Binding-site contacts:
Ligand atom O25 contacts residue ARG17 of chain 1.G at 4.3 Å.
Ligand atom C1 contacts residue PEK1 of chain 1.HB at 3.9 Å.
Ligand atom C18 contacts residue PHE21 of chain 1.G at 4.2 Å (hydrophobic).
Ligand atom C11 contacts residue PEK1 of chain 1.HB at 3.7 Å.
Ligand atom C12 contacts residue PEK1 of chain 1.HB at 3.8 Å.
Ligand atom C18 contacts residue GLY22 of chain 1.G at 3.6 Å.
Ligand atom O26 contacts residue ARG17 of chain 1.G at 2.9 Å (salt-bridge).
Ligand atom O26 contacts residue ALA1 of chain 1.F at 4.2 Å.
Ligand atom C23 contacts residue ARG17 of chain 1.G at 3.9 Å.
Ligand atom C19 contacts residue PHE21 of chain 1.G at 3.8 Å (hydrophobic).
Ligand atom O26 contacts residue ARG14 of chain 1.G at 2.8 Å (salt-bridge).
Ligand atom C19 contacts residue GLY22 of chain 1.G at 4.5 Å.
Ligand atom O25 contacts residue ARG14 of chain 1.G at 3.0 Å (salt-bridge).
Ligand atom C21 contacts residue ARG17 of chain 1.G at 4.2 Å.
Ligand atom C21 contacts residue PHE18 of chain 1.G at 4.0 Å (hydrophobic).
Ligand atom C19 contacts residue PRO26 of chain 1.G at 4.3 Å (hydrophobic).
Ligand atom C16 contacts residue PHE18 of chain 1.G at 4.0 Å (hydrophobic).
Ligand atom C24 contacts residue ARG14 of chain 1.G at 3.7 Å.
Ligand atom C21 contacts residue PHE21 of chain 1.G at 4.1 Å (hydrophobic).
Ligand atom C11 contacts residue PHE21 of chain 1.G at 3.7 Å (hydrophobic).
Ligand atom C24 contacts residue ARG17 of chain 1.G at 3.5 Å.
Ligand atom C20 contacts residue PHE18 of chain 1.G at 3.8 Å (hydrophobic).
Ligand atom C18 contacts residue PHE18 of chain 1.G at 3.8 Å (hydrophobic).
Ligand atom C2 contacts residue PEK1 of chain 1.HB at 3.9 Å.
Ligand atom O12 contacts residue PEK1 of chain 1.HB at 3.0 Å (h-bond).
Ligand atom C22 contacts residue PHE18 of chain 1.G at 4.1 Å (hydrophobic).
Ligand atom C12 contacts residue PHE21 of chain 1.G at 3.8 Å (hydrophobic).

Sequence of chain 1.G:
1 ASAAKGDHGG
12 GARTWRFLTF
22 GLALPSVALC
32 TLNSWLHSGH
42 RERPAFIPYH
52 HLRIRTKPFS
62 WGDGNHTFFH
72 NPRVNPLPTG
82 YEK

Sequence of chain 1.F:
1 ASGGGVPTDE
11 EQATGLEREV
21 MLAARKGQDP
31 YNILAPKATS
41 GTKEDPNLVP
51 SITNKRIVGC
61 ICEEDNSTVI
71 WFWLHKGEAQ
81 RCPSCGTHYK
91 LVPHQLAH

The protein below binds the small molecule below.
Small molecule (SMILES): C[C@H](CCC(=O)O)[C@H]1CC[C@H]2[C@@H]3[C@H](O)C[C@@H]4C[C@H](O)CC[C@]4(C)[C@H]3C[C@H](O)[C@]12C